Binding-site contacts:
Ligand atom C3 contacts residue TYR92 of chain 1.C at 3.8 Å (hydrophobic).
Ligand atom C4 contacts residue TYR92 of chain 1.C at 3.9 Å (hydrophobic).
Ligand atom C3 contacts residue TYR194 of chain 1.C at 3.8 Å (hydrophobic).
Ligand atom C10 contacts residue SER149 of chain 1.C at 4.0 Å.
Ligand atom C3 contacts residue TRP148 of chain 1.C at 3.7 Å (hydrophobic).
Ligand atom C5 contacts residue TYR92 of chain 1.C at 4.1 Å (hydrophobic).
Ligand atom N1 contacts residue SER147 of chain 1.C at 4.2 Å.
Ligand atom C6 contacts residue TRP148 of chain 1.C at 3.2 Å (hydrophobic).
Ligand atom C11 contacts residue TRP148 of chain 1.C at 3.3 Å (hydrophobic).
Ligand atom CL contacts residue ASN106 of chain 1.D at 3.4 Å.
Ligand atom C8 contacts residue TYR194 of chain 1.C at 3.7 Å (hydrophobic).
Ligand atom N2 contacts residue LEU118 of chain 1.D at 3.8 Å.
Ligand atom C8 contacts residue TRP148 of chain 1.C at 3.9 Å (hydrophobic).
Ligand atom C2 contacts residue TRP148 of chain 1.C at 3.7 Å (hydrophobic).
Ligand atom C1 contacts residue CYS189 of chain 1.C at 4.2 Å (hydrophobic).
Ligand atom C9 contacts residue LEU108 of chain 1.D at 4.2 Å (hydrophobic).
Ligand atom C10 contacts residue GLN116 of chain 1.D at 4.2 Å.
Ligand atom C2 contacts residue TYR194 of chain 1.C at 3.9 Å (hydrophobic).
Ligand atom CL contacts residue VAL107 of chain 1.D at 4.2 Å.
Ligand atom C10 contacts residue LEU118 of chain 1.D at 4.0 Å (hydrophobic).
Ligand atom CL contacts residue SER149 of chain 1.C at 4.1 Å.
Ligand atom C7 contacts residue TRP148 of chain 1.C at 3.3 Å (hydrophobic).
Ligand atom C9 contacts residue TYR194 of chain 1.C at 3.9 Å (hydrophobic).
Ligand atom N2 contacts residue TRP148 of chain 1.C at 3.5 Å.
Ligand atom C9 contacts residue LEU118 of chain 1.D at 4.0 Å (hydrophobic).
Ligand atom C2 contacts residue CYS189 of chain 1.C at 3.8 Å (hydrophobic).
Ligand atom C11 contacts residue LEU118 of chain 1.D at 3.7 Å (hydrophobic).
Ligand atom C1 contacts residue TRP148 of chain 1.C at 3.5 Å (hydrophobic).
Ligand atom CL contacts residue GLN116 of chain 1.D at 3.0 Å.
Ligand atom C4 contacts residue TYR187 of chain 1.C at 3.6 Å (hydrophobic).
Ligand atom C4 contacts residue TRP54 of chain 1.D at 4.2 Å (hydrophobic).
Ligand atom CL contacts residue LEU108 of chain 1.D at 3.3 Å.
Ligand atom C8 contacts residue CYS190 of chain 1.C at 3.8 Å (hydrophobic).
Ligand atom C5 contacts residue TRP54 of chain 1.D at 3.5 Å (hydrophobic).
Ligand atom N2 contacts residue SER149 of chain 1.C at 3.8 Å.
Ligand atom N1 contacts residue TYR92 of chain 1.C at 3.3 Å (h-bond).
Ligand atom N1 contacts residue TYR194 of chain 1.C at 4.1 Å.
Ligand atom N1 contacts residue TRP148 of chain 1.C at 2.6 Å (h-bond).
Ligand atom C8 contacts residue LEU118 of chain 1.D at 4.1 Å (hydrophobic).
Ligand atom C5 contacts residue TRP148 of chain 1.C at 4.2 Å (hydrophobic).

Sequence of chain 1.C:
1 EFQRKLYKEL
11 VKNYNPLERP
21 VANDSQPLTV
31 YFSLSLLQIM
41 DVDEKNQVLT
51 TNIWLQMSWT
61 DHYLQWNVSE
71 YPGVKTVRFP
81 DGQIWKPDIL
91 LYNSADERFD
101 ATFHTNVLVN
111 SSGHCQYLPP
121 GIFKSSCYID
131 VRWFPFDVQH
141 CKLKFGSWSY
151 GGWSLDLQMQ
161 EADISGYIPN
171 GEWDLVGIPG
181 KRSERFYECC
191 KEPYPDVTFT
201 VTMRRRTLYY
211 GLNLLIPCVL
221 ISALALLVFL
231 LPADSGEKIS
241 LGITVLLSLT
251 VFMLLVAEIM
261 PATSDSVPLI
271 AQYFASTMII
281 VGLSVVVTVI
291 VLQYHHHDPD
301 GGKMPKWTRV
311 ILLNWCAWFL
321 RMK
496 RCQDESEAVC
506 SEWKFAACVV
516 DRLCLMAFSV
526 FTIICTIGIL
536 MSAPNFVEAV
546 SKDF

Sequence of chain 1.D:
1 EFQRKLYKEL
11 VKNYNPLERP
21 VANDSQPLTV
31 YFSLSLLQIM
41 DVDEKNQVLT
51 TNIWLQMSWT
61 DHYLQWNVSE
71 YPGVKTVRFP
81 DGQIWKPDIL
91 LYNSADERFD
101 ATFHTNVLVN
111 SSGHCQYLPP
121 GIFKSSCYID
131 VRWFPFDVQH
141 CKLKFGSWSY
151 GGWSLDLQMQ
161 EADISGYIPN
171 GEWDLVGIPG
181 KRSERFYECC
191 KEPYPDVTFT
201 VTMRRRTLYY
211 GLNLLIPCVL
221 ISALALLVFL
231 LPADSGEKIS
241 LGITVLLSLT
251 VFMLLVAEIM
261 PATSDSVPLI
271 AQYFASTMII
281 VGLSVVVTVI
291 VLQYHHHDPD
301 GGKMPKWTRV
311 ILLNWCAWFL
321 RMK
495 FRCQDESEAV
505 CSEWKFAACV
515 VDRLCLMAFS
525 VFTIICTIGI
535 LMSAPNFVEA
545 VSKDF

The small molecule below binds the protein below.
Small molecule (SMILES): Clc1ccc([C@H]2C[C@@H]3CC[C@H]2N3)cn1